This small molecule binds to this protein.
Small molecule (SMILES): CCN(CC)C(=O)C[C@H](NC(=O)/C=C/c1ccccc1)C(=O)N[C@@H](Cc1ccc(F)cc1)C(=O)NCc1cccc2ccccc12

Sequence of chain 1.J:
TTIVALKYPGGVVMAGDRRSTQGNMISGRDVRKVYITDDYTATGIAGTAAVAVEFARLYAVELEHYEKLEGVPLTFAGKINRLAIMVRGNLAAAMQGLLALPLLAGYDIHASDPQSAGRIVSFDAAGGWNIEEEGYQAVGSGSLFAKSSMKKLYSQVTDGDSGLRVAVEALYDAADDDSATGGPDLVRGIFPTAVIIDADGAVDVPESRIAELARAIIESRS

Sequence of chain 1.K:
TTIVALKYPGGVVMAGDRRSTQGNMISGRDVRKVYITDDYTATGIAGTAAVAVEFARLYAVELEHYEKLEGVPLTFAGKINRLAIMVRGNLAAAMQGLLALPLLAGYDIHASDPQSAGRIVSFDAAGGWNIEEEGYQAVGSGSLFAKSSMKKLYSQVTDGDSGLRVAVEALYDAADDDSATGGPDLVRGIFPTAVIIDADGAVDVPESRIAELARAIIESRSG

Binding-site contacts:
Ligand atom C13 contacts residue VAL31 of chain 1.J at 3.6 Å (hydrophobic).
Ligand atom C14 contacts residue ALA49 of chain 1.J at 3.5 Å (hydrophobic).
Ligand atom C32 contacts residue PHE123 of chain 1.K at 3.4 Å (hydrophobic).
Ligand atom C33 contacts residue ASP124 of chain 1.K at 3.6 Å.
Ligand atom C10 contacts residue LYS33 of chain 1.J at 3.6 Å.
Ligand atom C14 contacts residue VAL31 of chain 1.J at 3.5 Å (hydrophobic).
Ligand atom C32 contacts residue ASP124 of chain 1.K at 3.5 Å.
Ligand atom O35 contacts residue SER27 of chain 1.J at 2.9 Å (h-bond).
Ligand atom C27 contacts residue THR21 of chain 1.J at 3.4 Å.
Ligand atom C37 contacts residue ASP124 of chain 1.K at 3.7 Å.
Ligand atom N03 contacts residue THR21 of chain 1.J at 2.8 Å (h-bond).
Ligand atom C15 contacts residue VAL31 of chain 1.J at 3.3 Å (hydrophobic).
Ligand atom C04 contacts residue GLY47 of chain 1.J at 3.5 Å.
Ligand atom N36 contacts residue ASP124 of chain 1.K at 2.9 Å (salt-bridge).
Ligand atom C02 contacts residue THR21 of chain 1.J at 3.5 Å.
Ligand atom C29 contacts residue GLN22 of chain 1.J at 3.6 Å.
Ligand atom O18 contacts residue THR21 of chain 1.J at 3.1 Å (h-bond).
Ligand atom N06 contacts residue GLY47 of chain 1.J at 2.8 Å (h-bond).
Ligand atom C14 contacts residue SER20 of chain 1.J at 3.6 Å.
Ligand atom C34 contacts residue TRP129 of chain 1.K at 3.4 Å (hydrophobic).
Ligand atom O18 contacts residue SER20 of chain 1.J at 3.4 Å.
Ligand atom C22 contacts residue THR48 of chain 1.J at 3.2 Å.
Ligand atom C16 contacts residue VAL31 of chain 1.J at 3.3 Å (hydrophobic).
Ligand atom C28 contacts residue SER20 of chain 1.J at 3.4 Å.
Ligand atom C09 contacts residue ILE45 of chain 1.J at 3.5 Å (hydrophobic).
Ligand atom C37 contacts residue GLN22 of chain 1.J at 3.6 Å.
Ligand atom C07 contacts residue THR1 of chain 1.J at 3.0 Å.
Ligand atom C45 contacts residue ALA126 of chain 1.K at 3.6 Å (hydrophobic).
Ligand atom C15 contacts residue ALA49 of chain 1.J at 3.4 Å (hydrophobic).
Ligand atom O01 contacts residue ALA49 of chain 1.J at 3.1 Å (h-bond).
Ligand atom C10 contacts residue ILE45 of chain 1.J at 3.1 Å (hydrophobic).
Ligand atom O46 contacts residue GLN22 of chain 1.J at 3.0 Å.
Ligand atom C17 contacts residue VAL31 of chain 1.J at 3.4 Å (hydrophobic).
Ligand atom C38 contacts residue ASP124 of chain 1.K at 3.6 Å.
Ligand atom C05 contacts residue GLY47 of chain 1.J at 3.6 Å.
Ligand atom C29 contacts residue SER27 of chain 1.J at 3.6 Å.
Ligand atom C15 contacts residue SER20 of chain 1.J at 3.6 Å.
Ligand atom C16 contacts residue ALA49 of chain 1.J at 3.6 Å (hydrophobic).
Ligand atom C12 contacts residue VAL31 of chain 1.J at 3.6 Å (hydrophobic).
Ligand atom O35 contacts residue GLN22 of chain 1.J at 2.6 Å (h-bond).